Sequence of chain 1.B:
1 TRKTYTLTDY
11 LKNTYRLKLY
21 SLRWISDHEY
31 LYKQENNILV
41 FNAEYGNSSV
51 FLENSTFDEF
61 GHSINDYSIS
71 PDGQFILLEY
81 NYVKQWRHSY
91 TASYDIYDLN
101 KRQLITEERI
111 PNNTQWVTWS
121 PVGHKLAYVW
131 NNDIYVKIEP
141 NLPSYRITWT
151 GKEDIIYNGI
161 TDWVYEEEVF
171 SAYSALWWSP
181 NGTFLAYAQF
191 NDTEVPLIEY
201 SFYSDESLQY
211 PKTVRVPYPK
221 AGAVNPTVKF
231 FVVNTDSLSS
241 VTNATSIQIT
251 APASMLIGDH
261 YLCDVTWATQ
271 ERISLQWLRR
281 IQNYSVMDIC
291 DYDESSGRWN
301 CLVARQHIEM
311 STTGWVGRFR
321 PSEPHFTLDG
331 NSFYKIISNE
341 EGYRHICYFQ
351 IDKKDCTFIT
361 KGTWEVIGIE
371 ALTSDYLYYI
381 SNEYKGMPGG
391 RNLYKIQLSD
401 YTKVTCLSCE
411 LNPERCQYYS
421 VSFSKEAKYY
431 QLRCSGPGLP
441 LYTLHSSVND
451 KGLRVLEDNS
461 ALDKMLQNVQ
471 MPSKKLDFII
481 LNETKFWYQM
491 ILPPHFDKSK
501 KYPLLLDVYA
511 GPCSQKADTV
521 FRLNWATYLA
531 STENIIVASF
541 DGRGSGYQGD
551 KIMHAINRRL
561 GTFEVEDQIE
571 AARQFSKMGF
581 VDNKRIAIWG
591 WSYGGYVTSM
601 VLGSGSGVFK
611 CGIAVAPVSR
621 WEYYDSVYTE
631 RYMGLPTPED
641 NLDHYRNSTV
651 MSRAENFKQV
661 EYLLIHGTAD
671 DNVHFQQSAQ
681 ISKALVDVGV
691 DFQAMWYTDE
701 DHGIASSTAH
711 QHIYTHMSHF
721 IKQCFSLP

Binding-site contacts:
Ligand atom C2 contacts residue ASN243 of chain 1.B at 2.4 Å.
Ligand atom C7 contacts residue THR150 of chain 1.B at 4.4 Å.
Ligand atom C2 contacts residue TRP149 of chain 1.B at 4.1 Å (hydrophobic).
Ligand atom C3 contacts residue ASN243 of chain 1.B at 3.8 Å.
Ligand atom C7 contacts residue TRP149 of chain 1.B at 4.0 Å (hydrophobic).
Ligand atom O5 contacts residue ASN243 of chain 1.B at 2.3 Å (h-bond).
Ligand atom C3 contacts residue TRP149 of chain 1.B at 3.9 Å (hydrophobic).
Ligand atom C4 contacts residue ASN243 of chain 1.B at 4.2 Å.
Ligand atom N2 contacts residue ASN243 of chain 1.B at 2.9 Å (h-bond).
Ligand atom C5 contacts residue ASN243 of chain 1.B at 3.6 Å.
Ligand atom C8 contacts residue ASN243 of chain 1.B at 4.5 Å.
Ligand atom C8 contacts residue TRP149 of chain 1.B at 3.6 Å (hydrophobic).
Ligand atom C1 contacts residue TRP149 of chain 1.B at 3.7 Å (hydrophobic).
Ligand atom C1 contacts residue ASN243 of chain 1.B at 1.4 Å.
Ligand atom O7 contacts residue THR150 of chain 1.B at 3.5 Å.
Ligand atom N2 contacts residue TRP149 of chain 1.B at 3.5 Å.
Ligand atom O3 contacts residue TRP149 of chain 1.B at 4.3 Å.
Ligand atom O7 contacts residue ASN243 of chain 1.B at 3.3 Å (h-bond).
Ligand atom C7 contacts residue ASN243 of chain 1.B at 3.3 Å.

This small molecule binds to this protein.
Small molecule (SMILES): CC(=O)N[C@H]1[C@H](O[C@H]2[C@H](O)[C@@H](NC(C)=O)CO[C@@H]2CO)O[C@H](CO)[C@@H](O)[C@@H]1O